Sequence of chain 1.B:
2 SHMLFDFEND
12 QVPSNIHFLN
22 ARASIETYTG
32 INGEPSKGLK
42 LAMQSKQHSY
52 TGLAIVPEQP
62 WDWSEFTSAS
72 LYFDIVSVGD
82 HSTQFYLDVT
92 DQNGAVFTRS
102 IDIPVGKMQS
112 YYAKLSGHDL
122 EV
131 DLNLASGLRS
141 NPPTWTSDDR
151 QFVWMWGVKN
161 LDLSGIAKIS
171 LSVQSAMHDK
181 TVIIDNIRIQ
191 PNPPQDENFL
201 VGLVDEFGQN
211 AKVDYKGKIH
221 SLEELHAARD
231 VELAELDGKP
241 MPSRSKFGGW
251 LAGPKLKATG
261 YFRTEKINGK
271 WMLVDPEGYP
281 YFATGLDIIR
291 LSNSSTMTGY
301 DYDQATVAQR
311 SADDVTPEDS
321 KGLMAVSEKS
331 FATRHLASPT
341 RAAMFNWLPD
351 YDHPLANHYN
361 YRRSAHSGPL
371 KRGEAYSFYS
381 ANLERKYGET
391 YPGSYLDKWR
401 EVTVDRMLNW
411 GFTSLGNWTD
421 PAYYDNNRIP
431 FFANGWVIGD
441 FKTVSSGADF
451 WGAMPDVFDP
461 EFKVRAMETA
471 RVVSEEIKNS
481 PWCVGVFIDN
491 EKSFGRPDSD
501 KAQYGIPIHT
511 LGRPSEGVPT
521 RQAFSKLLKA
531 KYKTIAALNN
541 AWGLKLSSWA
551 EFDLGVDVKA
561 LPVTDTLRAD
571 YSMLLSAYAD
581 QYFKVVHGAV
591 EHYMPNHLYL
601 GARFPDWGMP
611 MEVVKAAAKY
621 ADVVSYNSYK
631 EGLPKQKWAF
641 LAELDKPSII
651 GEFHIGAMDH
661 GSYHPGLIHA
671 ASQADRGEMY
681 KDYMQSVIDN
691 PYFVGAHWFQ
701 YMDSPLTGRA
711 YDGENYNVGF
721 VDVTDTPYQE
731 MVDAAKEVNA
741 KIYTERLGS

Binding-site contacts:
Ligand atom CAD contacts residue GLU491 of chain 1.B at 3.3 Å.
Ligand atom C3 contacts residue TRP156 of chain 1.B at 3.7 Å (hydrophobic).
Ligand atom CAB contacts residue TRP607 of chain 1.B at 3.8 Å (hydrophobic).
Ligand atom CAA contacts residue TRP607 of chain 1.B at 3.6 Å (hydrophobic).
Ligand atom OAI contacts residue GOL1 of chain 1.N at 2.7 Å (h-bond).
Ligand atom C2 contacts residue TRP607 of chain 1.B at 3.8 Å (hydrophobic).
Ligand atom OAJ contacts residue PHE450 of chain 1.B at 4.0 Å.
Ligand atom OAH contacts residue LEU667 of chain 1.B at 3.6 Å.
Ligand atom CAF contacts residue PHE450 of chain 1.B at 3.8 Å (hydrophobic).
Ligand atom C4 contacts residue ARG496 of chain 1.B at 4.0 Å.
Ligand atom O4 contacts residue TRP607 of chain 1.B at 3.7 Å.
Ligand atom OAH contacts residue GOL1 of chain 1.N at 3.9 Å.
Ligand atom C6 contacts residue TRP156 of chain 1.B at 4.0 Å (hydrophobic).
Ligand atom C1 contacts residue ARG496 of chain 1.B at 3.5 Å.
Ligand atom CAD contacts residue TRP607 of chain 1.B at 4.0 Å (hydrophobic).
Ligand atom CAB contacts residue LEU667 of chain 1.B at 3.8 Å (hydrophobic).
Ligand atom OAJ contacts residue TRP607 of chain 1.B at 3.2 Å (h-bond).
Ligand atom C6 contacts residue ARG496 of chain 1.B at 4.1 Å.
Ligand atom CAE contacts residue TRP607 of chain 1.B at 3.9 Å (hydrophobic).
Ligand atom CAE contacts residue TRP451 of chain 1.B at 4.1 Å (hydrophobic).
Ligand atom O1 contacts residue ARG496 of chain 1.B at 3.2 Å (salt-bridge).
Ligand atom C1 contacts residue TRP156 of chain 1.B at 3.8 Å (hydrophobic).
Ligand atom C6 contacts residue LEU132 of chain 1.B at 3.6 Å (hydrophobic).
Ligand atom CAC contacts residue LEU667 of chain 1.B at 3.5 Å (hydrophobic).
Ligand atom CAC contacts residue GOL1 of chain 1.N at 3.8 Å.
Ligand atom O4 contacts residue PHE450 of chain 1.B at 3.7 Å.
Ligand atom C6 contacts residue PHE450 of chain 1.B at 3.6 Å (hydrophobic).
Ligand atom C2 contacts residue ARG496 of chain 1.B at 3.9 Å.
Ligand atom OAI contacts residue TRP451 of chain 1.B at 3.3 Å.
Ligand atom O5 contacts residue ARG496 of chain 1.B at 3.0 Å (salt-bridge).
Ligand atom O6 contacts residue LEU132 of chain 1.B at 3.9 Å.
Ligand atom O2 contacts residue TRP607 of chain 1.B at 4.0 Å.
Ligand atom CAD contacts residue GOL1 of chain 1.N at 3.7 Å.
Ligand atom O3 contacts residue TRP607 of chain 1.B at 3.1 Å (h-bond).
Ligand atom CAE contacts residue PHE450 of chain 1.B at 3.6 Å (hydrophobic).
Ligand atom OAG contacts residue TRP607 of chain 1.B at 3.0 Å (h-bond).
Ligand atom OAI contacts residue GLU491 of chain 1.B at 2.6 Å (salt-bridge).
Ligand atom O2 contacts residue TRP156 of chain 1.B at 3.9 Å.
Ligand atom O4 contacts residue ARG496 of chain 1.B at 2.8 Å (salt-bridge).
Ligand atom C5 contacts residue TRP156 of chain 1.B at 3.7 Å (hydrophobic).

A small-molecule ligand and the protein it binds are described below.
Small molecule (SMILES): OC[C@H]1O[C@@H](O)[C@H](O)[C@@H](O[C@@H]2O[C@H]3CO[C@@H]([C@@H]2O)[C@@H]3O)[C@H]1O